Sequence of chain 2.C:
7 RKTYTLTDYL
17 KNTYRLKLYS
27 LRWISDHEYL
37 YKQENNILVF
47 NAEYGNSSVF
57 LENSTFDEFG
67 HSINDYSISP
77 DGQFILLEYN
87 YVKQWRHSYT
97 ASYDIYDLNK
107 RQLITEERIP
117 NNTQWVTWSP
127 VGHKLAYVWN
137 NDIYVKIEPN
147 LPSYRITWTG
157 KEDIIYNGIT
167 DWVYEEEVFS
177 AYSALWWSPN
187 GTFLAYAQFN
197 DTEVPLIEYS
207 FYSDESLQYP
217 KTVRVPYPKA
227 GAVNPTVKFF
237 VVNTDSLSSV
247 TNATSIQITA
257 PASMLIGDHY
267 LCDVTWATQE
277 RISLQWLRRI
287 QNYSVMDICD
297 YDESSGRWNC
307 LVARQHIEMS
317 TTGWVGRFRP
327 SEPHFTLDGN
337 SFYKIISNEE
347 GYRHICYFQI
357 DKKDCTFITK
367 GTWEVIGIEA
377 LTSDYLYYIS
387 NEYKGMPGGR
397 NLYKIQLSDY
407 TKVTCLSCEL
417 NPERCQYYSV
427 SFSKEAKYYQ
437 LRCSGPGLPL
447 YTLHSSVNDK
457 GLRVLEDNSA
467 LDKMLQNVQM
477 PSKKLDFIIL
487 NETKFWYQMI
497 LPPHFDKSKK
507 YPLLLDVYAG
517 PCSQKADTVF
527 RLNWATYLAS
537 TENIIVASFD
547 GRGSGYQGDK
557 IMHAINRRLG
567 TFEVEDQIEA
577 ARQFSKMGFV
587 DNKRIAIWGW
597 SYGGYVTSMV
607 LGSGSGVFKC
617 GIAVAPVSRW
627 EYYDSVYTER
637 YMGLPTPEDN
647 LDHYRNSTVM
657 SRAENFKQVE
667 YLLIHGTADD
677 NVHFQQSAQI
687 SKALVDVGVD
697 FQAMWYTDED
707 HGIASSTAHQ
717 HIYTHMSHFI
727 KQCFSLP

Binding-site contacts:
Ligand atom C5 contacts residue TRP154 of chain 2.C at 4.0 Å (hydrophobic).
Ligand atom C7 contacts residue ASN248 of chain 2.C at 3.2 Å.
Ligand atom C8 contacts residue VAL246 of chain 2.C at 4.1 Å (hydrophobic).
Ligand atom C2 contacts residue ASN248 of chain 2.C at 2.2 Å.
Ligand atom O5 contacts residue ASN248 of chain 2.C at 2.5 Å (h-bond).
Ligand atom C1 contacts residue ASN248 of chain 2.C at 1.5 Å.
Ligand atom N2 contacts residue TRP154 of chain 2.C at 4.4 Å.
Ligand atom O7 contacts residue ASN248 of chain 2.C at 3.4 Å (h-bond).
Ligand atom C8 contacts residue ASN248 of chain 2.C at 4.0 Å.
Ligand atom C8 contacts residue THR247 of chain 2.C at 4.4 Å.
Ligand atom C4 contacts residue ASN248 of chain 2.C at 4.1 Å.
Ligand atom O5 contacts residue TRP154 of chain 2.C at 3.9 Å.
Ligand atom C5 contacts residue ASN248 of chain 2.C at 3.7 Å.
Ligand atom N2 contacts residue ASN248 of chain 2.C at 2.6 Å (h-bond).
Ligand atom C3 contacts residue ASN248 of chain 2.C at 3.6 Å.
Ligand atom C1 contacts residue TRP154 of chain 2.C at 3.5 Å (hydrophobic).

This small molecule binds to this protein.
Small molecule (SMILES): CC(=O)N[C@@H]1[C@@H](O)[C@H](O)[C@@H](CO)O[C@H]1O